Sequence of chain 16.A:
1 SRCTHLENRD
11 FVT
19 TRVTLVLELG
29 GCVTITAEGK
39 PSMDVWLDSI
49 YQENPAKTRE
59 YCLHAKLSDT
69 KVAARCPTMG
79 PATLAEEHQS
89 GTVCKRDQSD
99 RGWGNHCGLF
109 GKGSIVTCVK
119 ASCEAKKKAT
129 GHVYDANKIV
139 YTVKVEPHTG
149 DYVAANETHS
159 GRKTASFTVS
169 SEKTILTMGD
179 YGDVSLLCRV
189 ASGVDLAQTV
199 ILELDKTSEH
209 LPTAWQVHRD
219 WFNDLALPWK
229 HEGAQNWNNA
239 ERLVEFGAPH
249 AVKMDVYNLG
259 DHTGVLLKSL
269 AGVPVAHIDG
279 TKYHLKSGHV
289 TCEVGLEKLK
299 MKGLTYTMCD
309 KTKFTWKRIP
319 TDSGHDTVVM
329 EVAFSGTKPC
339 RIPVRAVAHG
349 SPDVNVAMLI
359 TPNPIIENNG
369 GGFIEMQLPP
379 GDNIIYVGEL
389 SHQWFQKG

A small-molecule ligand and the protein it binds are described below.
Small molecule (SMILES): CC(=O)N[C@@H]1[C@@H](O)[C@H](O)[C@@H](CO)O[C@H]1O

Sequence of chain 16.C:
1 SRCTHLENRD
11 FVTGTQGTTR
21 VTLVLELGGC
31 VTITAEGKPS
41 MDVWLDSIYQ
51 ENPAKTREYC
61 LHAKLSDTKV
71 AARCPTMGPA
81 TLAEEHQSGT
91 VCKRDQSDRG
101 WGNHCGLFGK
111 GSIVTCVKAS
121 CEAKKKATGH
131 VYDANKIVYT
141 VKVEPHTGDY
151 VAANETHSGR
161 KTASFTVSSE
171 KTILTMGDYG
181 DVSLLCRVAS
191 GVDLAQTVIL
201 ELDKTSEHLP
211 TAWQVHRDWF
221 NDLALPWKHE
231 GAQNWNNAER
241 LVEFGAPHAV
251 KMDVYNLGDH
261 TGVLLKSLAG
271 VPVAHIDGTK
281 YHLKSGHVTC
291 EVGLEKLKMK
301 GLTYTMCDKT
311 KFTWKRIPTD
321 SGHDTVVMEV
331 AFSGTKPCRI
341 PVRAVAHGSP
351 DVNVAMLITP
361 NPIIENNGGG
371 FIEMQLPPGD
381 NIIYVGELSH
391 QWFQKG

Binding-site contacts:
Ligand atom C3 contacts residue GLU155 of chain 16.C at 3.7 Å.
Ligand atom C2 contacts residue ASN154 of chain 16.C at 2.4 Å.
Ligand atom C4 contacts residue ASN154 of chain 16.C at 4.2 Å.
Ligand atom C5 contacts residue ASN154 of chain 16.C at 3.6 Å.
Ligand atom C1 contacts residue GLU155 of chain 16.C at 3.9 Å.
Ligand atom O5 contacts residue HIS104 of chain 16.A at 3.1 Å (h-bond).
Ligand atom C6 contacts residue HIS104 of chain 16.A at 4.0 Å.
Ligand atom C8 contacts residue ASN154 of chain 16.C at 3.6 Å.
Ligand atom O5 contacts residue ASN154 of chain 16.C at 2.3 Å (h-bond).
Ligand atom C7 contacts residue GLU155 of chain 16.C at 3.9 Å.
Ligand atom C5 contacts residue HIS104 of chain 16.A at 3.6 Å.
Ligand atom C1 contacts residue ASN154 of chain 16.C at 1.4 Å.
Ligand atom C7 contacts residue ASN154 of chain 16.C at 3.3 Å.
Ligand atom C2 contacts residue GLU155 of chain 16.C at 3.7 Å.
Ligand atom C1 contacts residue HIS104 of chain 16.A at 3.4 Å.
Ligand atom C3 contacts residue ASN154 of chain 16.C at 3.7 Å.
Ligand atom O7 contacts residue ASN154 of chain 16.C at 3.2 Å (h-bond).
Ligand atom N2 contacts residue ASN154 of chain 16.C at 2.9 Å (h-bond).
Ligand atom N2 contacts residue GLU155 of chain 16.C at 3.0 Å (salt-bridge).
Ligand atom C8 contacts residue GLU155 of chain 16.C at 3.8 Å.
Ligand atom O3 contacts residue GLU155 of chain 16.C at 4.3 Å.